Sequence of chain 1.B:
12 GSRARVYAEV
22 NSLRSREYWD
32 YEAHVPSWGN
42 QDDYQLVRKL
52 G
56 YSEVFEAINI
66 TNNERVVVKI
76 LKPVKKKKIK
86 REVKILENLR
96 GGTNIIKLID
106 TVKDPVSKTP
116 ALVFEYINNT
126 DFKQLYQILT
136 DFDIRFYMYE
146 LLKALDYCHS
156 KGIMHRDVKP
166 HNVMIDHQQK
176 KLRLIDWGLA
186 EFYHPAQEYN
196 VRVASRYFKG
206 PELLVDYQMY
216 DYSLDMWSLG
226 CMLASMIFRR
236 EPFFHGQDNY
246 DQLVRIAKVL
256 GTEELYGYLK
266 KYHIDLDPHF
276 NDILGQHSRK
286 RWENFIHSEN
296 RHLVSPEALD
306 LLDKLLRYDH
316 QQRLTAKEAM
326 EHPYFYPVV

The small molecule below binds the protein below.
Small molecule (SMILES): O=C(O)c1cccnc1

Binding-site contacts:
Ligand atom O1 contacts residue ASP181 of chain 1.B at 2.8 Å (salt-bridge).
Ligand atom O1 contacts residue ILE180 of chain 1.B at 3.9 Å.
Ligand atom N contacts residue PHE119 of chain 1.B at 4.0 Å.
Ligand atom C4 contacts residue TYR56 of chain 1.B at 4.2 Å (hydrophobic).
Ligand atom C2 contacts residue ASP181 of chain 1.B at 4.2 Å.
Ligand atom N contacts residue ILE101 of chain 1.B at 4.1 Å.
Ligand atom C4 contacts residue ILE180 of chain 1.B at 3.9 Å (hydrophobic).
Ligand atom C6 contacts residue ILE180 of chain 1.B at 4.1 Å (hydrophobic).
Ligand atom C5 contacts residue LEU51 of chain 1.B at 3.8 Å (hydrophobic).
Ligand atom C1 contacts residue PHE119 of chain 1.B at 3.5 Å (hydrophobic).
Ligand atom N contacts residue VAL72 of chain 1.B at 3.8 Å.
Ligand atom C6 contacts residue LYS74 of chain 1.B at 3.8 Å.
Ligand atom C3 contacts residue ILE180 of chain 1.B at 3.6 Å (hydrophobic).
Ligand atom C4 contacts residue VAL72 of chain 1.B at 4.4 Å (hydrophobic).
Ligand atom C5 contacts residue VAL72 of chain 1.B at 3.7 Å (hydrophobic).
Ligand atom O2 contacts residue ASP181 of chain 1.B at 3.4 Å.
Ligand atom C6 contacts residue PHE119 of chain 1.B at 4.0 Å (hydrophobic).
Ligand atom C3 contacts residue VAL59 of chain 1.B at 4.3 Å (hydrophobic).
Ligand atom N contacts residue ILE180 of chain 1.B at 4.2 Å.
Ligand atom C5 contacts residue VAL59 of chain 1.B at 4.3 Å (hydrophobic).
Ligand atom O1 contacts residue ILE101 of chain 1.B at 4.3 Å.
Ligand atom C6 contacts residue ASP181 of chain 1.B at 3.3 Å.
Ligand atom C4 contacts residue MET169 of chain 1.B at 4.3 Å (hydrophobic).
Ligand atom O2 contacts residue LYS74 of chain 1.B at 2.9 Å (salt-bridge).
Ligand atom C4 contacts residue VAL59 of chain 1.B at 3.9 Å (hydrophobic).
Ligand atom C3 contacts residue TYR56 of chain 1.B at 4.5 Å (hydrophobic).
Ligand atom C5 contacts residue MET169 of chain 1.B at 3.9 Å (hydrophobic).
Ligand atom O1 contacts residue PHE119 of chain 1.B at 3.6 Å.
Ligand atom C2 contacts residue ILE180 of chain 1.B at 3.9 Å (hydrophobic).
Ligand atom C4 contacts residue LEU51 of chain 1.B at 3.8 Å (hydrophobic).
Ligand atom O1 contacts residue TRP182 of chain 1.B at 4.4 Å.
Ligand atom C2 contacts residue PHE119 of chain 1.B at 4.3 Å (hydrophobic).
Ligand atom O1 contacts residue LYS74 of chain 1.B at 4.0 Å.
Ligand atom C1 contacts residue ILE101 of chain 1.B at 4.1 Å (hydrophobic).
Ligand atom C1 contacts residue ILE180 of chain 1.B at 4.1 Å (hydrophobic).